Sequence of chain 1.A:
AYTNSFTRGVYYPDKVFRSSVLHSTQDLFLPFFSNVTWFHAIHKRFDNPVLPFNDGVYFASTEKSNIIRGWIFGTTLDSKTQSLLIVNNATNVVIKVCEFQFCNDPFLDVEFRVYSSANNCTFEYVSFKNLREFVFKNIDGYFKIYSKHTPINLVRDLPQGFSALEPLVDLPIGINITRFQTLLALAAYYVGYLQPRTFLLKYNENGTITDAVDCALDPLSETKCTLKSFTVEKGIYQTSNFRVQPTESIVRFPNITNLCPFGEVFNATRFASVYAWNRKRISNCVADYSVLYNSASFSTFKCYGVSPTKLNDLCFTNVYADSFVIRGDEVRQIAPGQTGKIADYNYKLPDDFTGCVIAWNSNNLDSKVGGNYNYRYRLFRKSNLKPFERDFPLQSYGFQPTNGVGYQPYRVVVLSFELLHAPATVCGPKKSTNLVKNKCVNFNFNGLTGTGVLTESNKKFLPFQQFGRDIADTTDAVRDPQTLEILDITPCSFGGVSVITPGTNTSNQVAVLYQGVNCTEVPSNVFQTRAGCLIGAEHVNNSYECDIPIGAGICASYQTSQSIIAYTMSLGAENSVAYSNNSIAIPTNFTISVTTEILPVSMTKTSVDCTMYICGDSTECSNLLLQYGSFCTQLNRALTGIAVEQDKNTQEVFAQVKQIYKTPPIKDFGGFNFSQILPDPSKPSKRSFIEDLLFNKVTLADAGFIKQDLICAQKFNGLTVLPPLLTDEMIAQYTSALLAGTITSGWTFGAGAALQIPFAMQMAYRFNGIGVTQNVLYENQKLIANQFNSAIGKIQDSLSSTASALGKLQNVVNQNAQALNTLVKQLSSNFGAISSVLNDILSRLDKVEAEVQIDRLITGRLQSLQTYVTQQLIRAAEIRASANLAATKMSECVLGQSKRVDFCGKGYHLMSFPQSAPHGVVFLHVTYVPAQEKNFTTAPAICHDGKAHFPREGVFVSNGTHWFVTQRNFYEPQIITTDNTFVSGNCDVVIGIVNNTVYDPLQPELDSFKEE

The small molecule below binds the protein below.
Small molecule (SMILES): CC(=O)N[C@@H]1[C@@H](O)[C@H](O)[C@@H](CO)O[C@H]1O

Binding-site contacts:
Ligand atom N2 contacts residue ASN282 of chain 1.A at 2.9 Å (h-bond).
Ligand atom C7 contacts residue ASN280 of chain 1.A at 3.9 Å.
Ligand atom C8 contacts residue ASN280 of chain 1.A at 3.8 Å.
Ligand atom C8 contacts residue GLU281 of chain 1.A at 4.4 Å.
Ligand atom C1 contacts residue ASN282 of chain 1.A at 1.4 Å.
Ligand atom O7 contacts residue ASN280 of chain 1.A at 3.2 Å (h-bond).
Ligand atom O5 contacts residue ASN282 of chain 1.A at 2.4 Å (h-bond).
Ligand atom C2 contacts residue ASN282 of chain 1.A at 2.5 Å.
Ligand atom O7 contacts residue ASN282 of chain 1.A at 3.0 Å (h-bond).
Ligand atom C4 contacts residue ASN282 of chain 1.A at 4.2 Å.
Ligand atom C7 contacts residue ASN282 of chain 1.A at 3.1 Å.
Ligand atom C5 contacts residue ASN282 of chain 1.A at 3.7 Å.
Ligand atom C3 contacts residue ASN282 of chain 1.A at 3.8 Å.
Ligand atom C8 contacts residue ASN282 of chain 1.A at 4.3 Å.